Binding-site contacts:
Ligand atom C44 contacts residue NDG1 of chain 1.C at 4.5 Å.
Ligand atom O41 contacts residue LYS75 of chain 1.A at 3.2 Å.
Ligand atom O40 contacts residue NDG1 of chain 1.C at 4.3 Å.
Ligand atom O38 contacts residue NDG1 of chain 1.C at 3.9 Å.
Ligand atom P39 contacts residue NDG1 of chain 1.C at 4.0 Å.
Ligand atom O41 contacts residue ARG72 of chain 1.A at 3.5 Å (salt-bridge).
Ligand atom O41 contacts residue PHE62 of chain 1.A at 4.0 Å.
Ligand atom O42 contacts residue NDG1 of chain 1.C at 3.1 Å.
Ligand atom C43 contacts residue NDG1 of chain 1.C at 4.0 Å.
Ligand atom C43 contacts residue LYS75 of chain 1.A at 3.8 Å.
Ligand atom P39 contacts residue LYS75 of chain 1.A at 4.3 Å.
Ligand atom P35 contacts residue NA1 of chain 1.F at 3.3 Å.
Ligand atom O38 contacts residue NA1 of chain 1.F at 4.3 Å.
Ligand atom C43 contacts residue PHE39 of chain 1.A at 3.5 Å (hydrophobic).
Ligand atom O40 contacts residue ARG72 of chain 1.A at 2.4 Å (salt-bridge).
Ligand atom O37 contacts residue NA1 of chain 1.F at 2.6 Å (h-bond).
Ligand atom P39 contacts residue ARG72 of chain 1.A at 3.6 Å.
Ligand atom O37 contacts residue NDG1 of chain 1.C at 2.8 Å (h-bond).
Ligand atom C44 contacts residue PHE39 of chain 1.A at 3.9 Å (hydrophobic).
Ligand atom O36 contacts residue NA1 of chain 1.F at 2.6 Å (h-bond).
Ligand atom C44 contacts residue LYS75 of chain 1.A at 4.2 Å.
Ligand atom O34 contacts residue NDG1 of chain 1.C at 1.4 Å.
Ligand atom O36 contacts residue NDG1 of chain 1.C at 3.5 Å.
Ligand atom P35 contacts residue NDG1 of chain 1.C at 2.7 Å.

Sequence of chain 1.A:
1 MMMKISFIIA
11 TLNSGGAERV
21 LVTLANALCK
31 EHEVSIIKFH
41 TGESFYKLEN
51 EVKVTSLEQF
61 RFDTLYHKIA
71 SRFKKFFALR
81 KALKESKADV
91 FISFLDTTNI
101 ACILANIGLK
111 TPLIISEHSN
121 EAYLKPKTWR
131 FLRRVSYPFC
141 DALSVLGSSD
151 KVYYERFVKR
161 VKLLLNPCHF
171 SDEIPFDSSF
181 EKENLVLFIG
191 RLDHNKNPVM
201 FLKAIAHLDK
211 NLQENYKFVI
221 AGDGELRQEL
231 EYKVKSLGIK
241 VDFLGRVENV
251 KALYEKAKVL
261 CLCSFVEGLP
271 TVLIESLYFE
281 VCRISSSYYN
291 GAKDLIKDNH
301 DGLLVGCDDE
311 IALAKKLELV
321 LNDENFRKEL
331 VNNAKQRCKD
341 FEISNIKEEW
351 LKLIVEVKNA

The small molecule below binds the protein below.
Small molecule (SMILES): CC(C)=CCCC(C)=CCCC(C)=CCCC(C)=CCOP(=O)(O)OP(=O)(O)O